Sequence of chain 1.E:
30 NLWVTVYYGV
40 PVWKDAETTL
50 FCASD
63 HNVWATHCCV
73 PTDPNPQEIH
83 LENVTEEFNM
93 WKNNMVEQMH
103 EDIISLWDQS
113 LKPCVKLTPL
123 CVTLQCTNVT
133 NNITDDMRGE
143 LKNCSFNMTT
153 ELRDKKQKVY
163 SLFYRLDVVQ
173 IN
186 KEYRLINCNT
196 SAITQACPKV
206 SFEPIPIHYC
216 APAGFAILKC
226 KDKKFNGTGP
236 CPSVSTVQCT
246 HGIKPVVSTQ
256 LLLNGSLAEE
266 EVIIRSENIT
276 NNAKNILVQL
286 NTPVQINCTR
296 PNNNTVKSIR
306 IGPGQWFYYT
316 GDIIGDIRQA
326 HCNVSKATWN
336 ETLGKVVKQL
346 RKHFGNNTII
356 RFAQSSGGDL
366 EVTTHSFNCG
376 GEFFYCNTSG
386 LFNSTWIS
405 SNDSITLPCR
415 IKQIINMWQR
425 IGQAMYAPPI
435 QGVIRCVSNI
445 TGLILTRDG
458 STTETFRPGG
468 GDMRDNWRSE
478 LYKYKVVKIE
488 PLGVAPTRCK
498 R

A small-molecule ligand and the protein it binds are described below.
Small molecule (SMILES): CC(=O)N[C@H]1[C@H](O[C@H]2[C@H](O)[C@@H](NC(C)=O)CO[C@@H]2CO)O[C@H](CO)[C@@H](O)[C@@H]1O

Binding-site contacts:
Ligand atom O7 contacts residue ARG305 of chain 1.C at 4.4 Å.
Ligand atom C8 contacts residue ASN194 of chain 1.E at 4.4 Å.
Ligand atom N2 contacts residue ASN194 of chain 1.E at 3.0 Å (h-bond).
Ligand atom C1 contacts residue ARG189 of chain 1.E at 3.9 Å.
Ligand atom C7 contacts residue THR195 of chain 1.E at 3.9 Å.
Ligand atom C4 contacts residue ASN194 of chain 1.E at 4.4 Å.
Ligand atom C5 contacts residue ARG189 of chain 1.E at 4.0 Å.
Ligand atom O7 contacts residue ASN194 of chain 1.E at 3.2 Å (h-bond).
Ligand atom C7 contacts residue ASN194 of chain 1.E at 3.3 Å.
Ligand atom C8 contacts residue ILE191 of chain 1.E at 4.0 Å (hydrophobic).
Ligand atom C6 contacts residue ILE191 of chain 1.E at 4.2 Å (hydrophobic).
Ligand atom O6 contacts residue ARG189 of chain 1.E at 3.6 Å.
Ligand atom C5 contacts residue ILE191 of chain 1.E at 4.5 Å (hydrophobic).
Ligand atom N2 contacts residue THR195 of chain 1.E at 3.4 Å.
Ligand atom C8 contacts residue ARG305 of chain 1.C at 3.3 Å.
Ligand atom O5 contacts residue ARG189 of chain 1.E at 2.9 Å (salt-bridge).
Ligand atom C1 contacts residue ASN194 of chain 1.E at 1.5 Å.
Ligand atom C7 contacts residue ARG305 of chain 1.C at 4.4 Å.
Ligand atom O6 contacts residue VAL171 of chain 1.E at 4.3 Å.
Ligand atom C3 contacts residue ASN194 of chain 1.E at 3.9 Å.
Ligand atom C2 contacts residue THR195 of chain 1.E at 4.4 Å.
Ligand atom C5 contacts residue ASN194 of chain 1.E at 3.8 Å.
Ligand atom C6 contacts residue ARG189 of chain 1.E at 3.7 Å.
Ligand atom C8 contacts residue THR195 of chain 1.E at 3.7 Å.
Ligand atom C6 contacts residue VAL171 of chain 1.E at 4.0 Å (hydrophobic).
Ligand atom C1 contacts residue THR195 of chain 1.E at 4.2 Å.
Ligand atom O5 contacts residue ASN194 of chain 1.E at 2.5 Å (h-bond).
Ligand atom C2 contacts residue ASN194 of chain 1.E at 2.5 Å.

Sequence of chain 1.C:
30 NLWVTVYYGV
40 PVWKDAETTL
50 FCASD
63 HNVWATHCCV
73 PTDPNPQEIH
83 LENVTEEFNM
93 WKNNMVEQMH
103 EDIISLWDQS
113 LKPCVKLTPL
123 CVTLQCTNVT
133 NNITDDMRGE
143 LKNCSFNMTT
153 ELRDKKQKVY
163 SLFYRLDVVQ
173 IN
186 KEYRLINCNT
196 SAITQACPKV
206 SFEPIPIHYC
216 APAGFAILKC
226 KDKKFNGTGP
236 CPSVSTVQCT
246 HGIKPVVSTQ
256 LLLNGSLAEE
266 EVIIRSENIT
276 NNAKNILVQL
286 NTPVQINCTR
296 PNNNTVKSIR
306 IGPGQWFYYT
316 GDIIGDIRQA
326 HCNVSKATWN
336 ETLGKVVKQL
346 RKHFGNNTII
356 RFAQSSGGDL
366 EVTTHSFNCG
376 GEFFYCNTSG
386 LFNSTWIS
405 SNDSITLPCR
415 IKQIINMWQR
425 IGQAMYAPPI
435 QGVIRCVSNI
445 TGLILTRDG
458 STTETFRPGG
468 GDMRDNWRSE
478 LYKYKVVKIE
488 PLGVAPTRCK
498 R